Binding-site contacts:
Ligand atom C27 contacts residue VAL316 of chain 1.B at 4.4 Å (hydrophobic).
Ligand atom C02 contacts residue SER288 of chain 1.B at 4.0 Å.
Ligand atom O10 contacts residue DU01 of chain 1.Q at 3.7 Å.
Ligand atom C80 contacts residue GLY290 of chain 1.B at 3.4 Å.
Ligand atom C22 contacts residue DU01 of chain 1.Q at 4.0 Å.
Ligand atom C75 contacts residue VAL316 of chain 1.B at 3.6 Å (hydrophobic).
Ligand atom C18 contacts residue DU01 of chain 1.Q at 4.3 Å.
Ligand atom C81 contacts residue DU01 of chain 1.Q at 4.0 Å.
Ligand atom C81 contacts residue GLY290 of chain 1.B at 3.4 Å.
Ligand atom C01 contacts residue ARG37 of chain 1.H at 4.3 Å.
Ligand atom C76 contacts residue DU01 of chain 1.Q at 4.5 Å.
Ligand atom C02 contacts residue DU01 of chain 1.Q at 4.3 Å.
Ligand atom C76 contacts residue VAL316 of chain 1.B at 3.4 Å (hydrophobic).
Ligand atom C78 contacts residue ARG37 of chain 1.H at 3.5 Å.
Ligand atom C17 contacts residue ARG37 of chain 1.H at 4.3 Å.
Ligand atom C08 contacts residue ILE286 of chain 1.B at 3.2 Å (hydrophobic).
Ligand atom C06 contacts residue DU01 of chain 1.Q at 4.3 Å.
Ligand atom C01 contacts residue SER288 of chain 1.B at 3.1 Å.
Ligand atom C79 contacts residue DU01 of chain 1.Q at 3.9 Å.
Ligand atom C80 contacts residue SER288 of chain 1.B at 3.3 Å.
Ligand atom C03 contacts residue DU01 of chain 1.Q at 3.6 Å.
Ligand atom C08 contacts residue ASP287 of chain 1.B at 4.2 Å.
Ligand atom C78 contacts residue SER288 of chain 1.B at 4.0 Å.
Ligand atom C79 contacts residue SER288 of chain 1.B at 4.4 Å.
Ligand atom C15 contacts residue PHE41 of chain 1.H at 3.8 Å (hydrophobic).
Ligand atom C17 contacts residue DU01 of chain 1.Q at 4.2 Å.
Ligand atom C07 contacts residue PHE41 of chain 1.H at 4.5 Å (hydrophobic).
Ligand atom C81 contacts residue LYS289 of chain 1.B at 4.2 Å.
Ligand atom C08 contacts residue DU01 of chain 1.Q at 4.2 Å.
Ligand atom C11 contacts residue DU01 of chain 1.Q at 4.3 Å.
Ligand atom C51 contacts residue DU01 of chain 1.Q at 3.7 Å.
Ligand atom C80 contacts residue DU01 of chain 1.Q at 4.3 Å.
Ligand atom C81 contacts residue SER288 of chain 1.B at 3.7 Å.
Ligand atom O52 contacts residue DU01 of chain 1.Q at 4.0 Å.
Ligand atom C80 contacts residue LYS289 of chain 1.B at 3.8 Å.
Ligand atom C14 contacts residue PHE41 of chain 1.H at 3.5 Å (hydrophobic).

Sequence of chain 1.B:
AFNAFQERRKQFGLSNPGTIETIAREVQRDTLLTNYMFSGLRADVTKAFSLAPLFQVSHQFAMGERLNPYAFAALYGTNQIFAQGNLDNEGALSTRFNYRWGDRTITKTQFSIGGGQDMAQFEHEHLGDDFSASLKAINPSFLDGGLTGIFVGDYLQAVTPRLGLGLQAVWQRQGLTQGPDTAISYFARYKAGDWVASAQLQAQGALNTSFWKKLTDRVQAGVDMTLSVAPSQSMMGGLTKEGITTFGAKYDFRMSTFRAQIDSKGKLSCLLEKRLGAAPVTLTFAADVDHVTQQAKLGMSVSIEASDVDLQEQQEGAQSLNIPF

A protein and the small-molecule ligand that binds it are described below.
Small molecule (SMILES): C[C@@H]1CC[C@@]2(OC1)O[C@H]1C[C@H]3[C@@H]4CC=C5C[C@@H](OCCC(CO)CO)CC[C@]5(C)[C@H]4CC[C@]3(C)[C@H]1[C@@H]2C

Sequence of chain 1.H:
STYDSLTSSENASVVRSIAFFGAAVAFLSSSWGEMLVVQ